Sequence of chain 1.A:
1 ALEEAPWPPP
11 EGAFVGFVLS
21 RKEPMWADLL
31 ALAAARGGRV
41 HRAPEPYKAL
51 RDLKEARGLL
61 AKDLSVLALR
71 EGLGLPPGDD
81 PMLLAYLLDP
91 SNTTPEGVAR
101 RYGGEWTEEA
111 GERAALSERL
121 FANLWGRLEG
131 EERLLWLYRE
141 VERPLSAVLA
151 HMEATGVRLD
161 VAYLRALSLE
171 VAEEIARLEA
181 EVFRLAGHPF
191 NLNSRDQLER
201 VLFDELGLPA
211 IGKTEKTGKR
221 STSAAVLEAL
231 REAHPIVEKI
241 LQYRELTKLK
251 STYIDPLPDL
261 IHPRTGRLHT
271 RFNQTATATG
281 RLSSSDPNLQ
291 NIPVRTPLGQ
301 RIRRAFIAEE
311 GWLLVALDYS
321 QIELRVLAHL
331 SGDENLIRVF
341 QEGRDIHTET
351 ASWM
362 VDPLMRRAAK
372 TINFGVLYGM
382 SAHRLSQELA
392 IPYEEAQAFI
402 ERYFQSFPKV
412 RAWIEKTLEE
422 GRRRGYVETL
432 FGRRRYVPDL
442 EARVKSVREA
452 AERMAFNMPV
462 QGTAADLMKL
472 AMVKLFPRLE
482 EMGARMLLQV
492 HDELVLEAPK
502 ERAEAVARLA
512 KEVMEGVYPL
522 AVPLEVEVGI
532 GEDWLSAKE

Binding-site contacts:
Ligand atom O2A contacts residue MG1 of chain 1.K at 2.1 Å.
Ligand atom O3G contacts residue ASP318 of chain 1.A at 2.9 Å (salt-bridge).
Ligand atom O3' contacts residue GLU323 of chain 1.A at 3.1 Å (salt-bridge).
Ligand atom O2B contacts residue ASP493 of chain 1.A at 2.8 Å (salt-bridge).
Ligand atom O3A contacts residue LYS371 of chain 1.A at 2.9 Å (salt-bridge).
Ligand atom O3G contacts residue MG1 of chain 1.L at 1.8 Å.
Ligand atom PA contacts residue ASP493 of chain 1.A at 3.5 Å.
Ligand atom O2B contacts residue MG1 of chain 1.L at 2.1 Å.
Ligand atom O3B contacts residue GLN321 of chain 1.A at 3.0 Å (h-bond).
Ligand atom O2A contacts residue ASP318 of chain 1.A at 2.9 Å (salt-bridge).
Ligand atom O2A contacts residue MG1 of chain 1.L at 2.1 Å.
Ligand atom C2' contacts residue PHE375 of chain 1.A at 3.4 Å (hydrophobic).
Ligand atom O1B contacts residue GLN321 of chain 1.A at 3.2 Å.
Ligand atom O2B contacts residue TYR319 of chain 1.A at 3.1 Å (h-bond).
Ligand atom O2G contacts residue ARG367 of chain 1.A at 2.7 Å (salt-bridge).
Ligand atom O4' contacts residue ARG281 of chain 1.A at 3.1 Å (salt-bridge).
Ligand atom O1B contacts residue PHE375 of chain 1.A at 3.0 Å.
Ligand atom CE2 contacts residue PHE375 of chain 1.A at 3.7 Å (hydrophobic).
Ligand atom PA contacts residue MG1 of chain 1.K at 3.3 Å.
Ligand atom O1G contacts residue ARG367 of chain 1.A at 3.0 Å (salt-bridge).
Ligand atom O2B contacts residue ILE322 of chain 1.A at 3.5 Å (h-bond).
Ligand atom PG contacts residue MG1 of chain 1.L at 3.0 Å.
Ligand atom O1G contacts residue SER320 of chain 1.A at 3.6 Å.
Ligand atom O5' contacts residue ASP493 of chain 1.A at 3.2 Å (salt-bridge).
Ligand atom O2A contacts residue ASP493 of chain 1.A at 2.7 Å (salt-bridge).
Ligand atom O3' contacts residue ILE322 of chain 1.A at 3.6 Å.
Ligand atom O2G contacts residue LYS371 of chain 1.A at 2.5 Å (salt-bridge).
Ligand atom PB contacts residue MG1 of chain 1.L at 2.9 Å.
Ligand atom PG contacts residue LYS371 of chain 1.A at 3.6 Å.
Ligand atom O3B contacts residue MG1 of chain 1.L at 3.2 Å.
Ligand atom O1A contacts residue LYS371 of chain 1.A at 2.9 Å (salt-bridge).
Ligand atom PA contacts residue LYS371 of chain 1.A at 3.3 Å.
Ligand atom C2' contacts residue GLU323 of chain 1.A at 3.3 Å.
Ligand atom PB contacts residue GLN321 of chain 1.A at 3.4 Å.
Ligand atom O2B contacts residue GLN321 of chain 1.A at 3.2 Å (h-bond).
Ligand atom PA contacts residue MG1 of chain 1.L at 3.1 Å.
Ligand atom O1B contacts residue HIS347 of chain 1.A at 3.0 Å (h-bond).
Ligand atom O3G contacts residue TYR319 of chain 1.A at 3.3 Å (h-bond).
Ligand atom O3B contacts residue HIS347 of chain 1.A at 3.5 Å.
Ligand atom O3A contacts residue MG1 of chain 1.L at 3.3 Å.

The protein below binds the small molecule below.
Small molecule (SMILES): O=[N+]([O-])c1ccc2c(ccn2C2CC(O)C(COP(=O)(O)OP(=O)(O)OP(=O)(O)O)O2)c1